The protein below binds the small molecule below.
Small molecule (SMILES): CC(=O)N[C@H]1[C@H](O[C@H]2[C@H](O)[C@@H](NC(C)=O)CO[C@@H]2CO)O[C@H](CO)[C@@H](O)[C@@H]1O

Sequence of chain 2.A:
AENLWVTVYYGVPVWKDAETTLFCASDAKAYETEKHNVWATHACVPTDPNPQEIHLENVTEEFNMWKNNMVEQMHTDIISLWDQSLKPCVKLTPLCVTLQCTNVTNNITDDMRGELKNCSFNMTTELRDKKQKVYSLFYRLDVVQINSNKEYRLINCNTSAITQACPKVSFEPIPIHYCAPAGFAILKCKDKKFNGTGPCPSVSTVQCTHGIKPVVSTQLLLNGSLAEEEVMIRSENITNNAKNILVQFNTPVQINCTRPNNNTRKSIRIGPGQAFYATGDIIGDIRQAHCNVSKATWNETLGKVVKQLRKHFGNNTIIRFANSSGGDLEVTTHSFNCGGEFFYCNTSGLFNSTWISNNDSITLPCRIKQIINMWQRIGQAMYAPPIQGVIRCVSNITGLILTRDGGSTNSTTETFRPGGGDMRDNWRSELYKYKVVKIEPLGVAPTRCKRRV

Binding-site contacts:
Ligand atom O7 contacts residue GLN100 of chain 2.A at 3.2 Å.
Ligand atom C7 contacts residue GLN100 of chain 2.A at 4.1 Å.
Ligand atom C2 contacts residue ASN122 of chain 2.A at 2.5 Å.
Ligand atom C5 contacts residue ASN122 of chain 2.A at 3.6 Å.
Ligand atom C8 contacts residue THR98 of chain 2.A at 3.3 Å.
Ligand atom C5 contacts residue LYS131 of chain 2.A at 4.4 Å.
Ligand atom N2 contacts residue LYS133 of chain 2.A at 3.9 Å.
Ligand atom O5 contacts residue LYS131 of chain 2.A at 4.2 Å.
Ligand atom O7 contacts residue THR98 of chain 2.A at 4.4 Å.
Ligand atom O7 contacts residue LYS133 of chain 2.A at 3.9 Å.
Ligand atom O7 contacts residue PHE121 of chain 2.A at 4.0 Å.
Ligand atom O5 contacts residue ASN122 of chain 2.A at 2.3 Å (h-bond).
Ligand atom C8 contacts residue ASN122 of chain 2.A at 3.5 Å.
Ligand atom O7 contacts residue SER120 of chain 2.A at 3.8 Å.
Ligand atom O6 contacts residue LYS131 of chain 2.A at 2.5 Å (salt-bridge).
Ligand atom C7 contacts residue LYS133 of chain 2.A at 4.3 Å.
Ligand atom C4 contacts residue ASN122 of chain 2.A at 4.2 Å.
Ligand atom C7 contacts residue ASN122 of chain 2.A at 3.4 Å.
Ligand atom C3 contacts residue ASN122 of chain 2.A at 3.8 Å.
Ligand atom O7 contacts residue ASN122 of chain 2.A at 4.3 Å.
Ligand atom N2 contacts residue ASN122 of chain 2.A at 2.9 Å (h-bond).
Ligand atom C6 contacts residue LYS131 of chain 2.A at 3.5 Å.
Ligand atom C1 contacts residue ASN122 of chain 2.A at 1.4 Å.